Binding-site contacts:
Ligand atom C2 contacts residue TRP285 of chain 1.QA at 3.5 Å (hydrophobic).
Ligand atom O5 contacts residue TRP285 of chain 1.QA at 3.1 Å (h-bond).
Ligand atom C1 contacts residue TRP285 of chain 1.QA at 3.5 Å (hydrophobic).
Ligand atom O1 contacts residue TRP285 of chain 1.QA at 3.1 Å.
Ligand atom O2 contacts residue ASN252 of chain 1.SA at 3.1 Å (h-bond).
Ligand atom C5 contacts residue TRP285 of chain 1.QA at 3.7 Å (hydrophobic).
Ligand atom O1 contacts residue VAL255 of chain 1.SA at 4.0 Å.
Ligand atom C2 contacts residue ASN252 of chain 1.SA at 4.4 Å.
Ligand atom C4 contacts residue TRP285 of chain 1.QA at 4.0 Å (hydrophobic).
Ligand atom O2 contacts residue TRP285 of chain 1.QA at 4.3 Å.
Ligand atom O2 contacts residue VAL255 of chain 1.SA at 3.9 Å.
Ligand atom C3 contacts residue TRP285 of chain 1.QA at 4.0 Å (hydrophobic).
Ligand atom O4 contacts residue TRP285 of chain 1.QA at 3.2 Å.
Ligand atom O3 contacts residue TRP285 of chain 1.QA at 3.9 Å.
Ligand atom O6 contacts residue TRP285 of chain 1.QA at 3.2 Å (h-bond).
Ligand atom O1 contacts residue ASN252 of chain 1.SA at 4.2 Å.
Ligand atom O1 contacts residue ALA254 of chain 1.SA at 4.3 Å.
Ligand atom C6 contacts residue TRP285 of chain 1.QA at 3.4 Å (hydrophobic).

Sequence of chain 1.SA:
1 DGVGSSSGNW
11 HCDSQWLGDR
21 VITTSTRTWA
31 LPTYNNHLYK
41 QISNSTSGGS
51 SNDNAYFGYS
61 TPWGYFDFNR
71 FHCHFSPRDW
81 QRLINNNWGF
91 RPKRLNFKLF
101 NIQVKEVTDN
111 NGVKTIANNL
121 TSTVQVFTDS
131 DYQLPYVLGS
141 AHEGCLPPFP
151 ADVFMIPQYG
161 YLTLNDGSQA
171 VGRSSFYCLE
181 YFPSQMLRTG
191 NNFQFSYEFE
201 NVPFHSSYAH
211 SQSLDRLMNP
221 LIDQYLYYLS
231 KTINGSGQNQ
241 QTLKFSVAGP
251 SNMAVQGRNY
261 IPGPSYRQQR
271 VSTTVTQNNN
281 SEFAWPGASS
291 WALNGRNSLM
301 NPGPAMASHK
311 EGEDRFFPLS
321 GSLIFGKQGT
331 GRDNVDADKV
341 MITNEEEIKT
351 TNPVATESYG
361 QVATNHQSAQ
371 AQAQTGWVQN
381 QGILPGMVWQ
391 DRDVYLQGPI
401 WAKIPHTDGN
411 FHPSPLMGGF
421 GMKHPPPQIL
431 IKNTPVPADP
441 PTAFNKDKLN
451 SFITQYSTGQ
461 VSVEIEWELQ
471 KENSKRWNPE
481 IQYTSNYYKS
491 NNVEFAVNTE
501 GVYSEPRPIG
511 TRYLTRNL

The protein below binds the small molecule below.
Small molecule (SMILES): OC[C@H]1O[C@@H](O)[C@H](O)[C@@H](O)[C@H]1O

Sequence of chain 1.QA:
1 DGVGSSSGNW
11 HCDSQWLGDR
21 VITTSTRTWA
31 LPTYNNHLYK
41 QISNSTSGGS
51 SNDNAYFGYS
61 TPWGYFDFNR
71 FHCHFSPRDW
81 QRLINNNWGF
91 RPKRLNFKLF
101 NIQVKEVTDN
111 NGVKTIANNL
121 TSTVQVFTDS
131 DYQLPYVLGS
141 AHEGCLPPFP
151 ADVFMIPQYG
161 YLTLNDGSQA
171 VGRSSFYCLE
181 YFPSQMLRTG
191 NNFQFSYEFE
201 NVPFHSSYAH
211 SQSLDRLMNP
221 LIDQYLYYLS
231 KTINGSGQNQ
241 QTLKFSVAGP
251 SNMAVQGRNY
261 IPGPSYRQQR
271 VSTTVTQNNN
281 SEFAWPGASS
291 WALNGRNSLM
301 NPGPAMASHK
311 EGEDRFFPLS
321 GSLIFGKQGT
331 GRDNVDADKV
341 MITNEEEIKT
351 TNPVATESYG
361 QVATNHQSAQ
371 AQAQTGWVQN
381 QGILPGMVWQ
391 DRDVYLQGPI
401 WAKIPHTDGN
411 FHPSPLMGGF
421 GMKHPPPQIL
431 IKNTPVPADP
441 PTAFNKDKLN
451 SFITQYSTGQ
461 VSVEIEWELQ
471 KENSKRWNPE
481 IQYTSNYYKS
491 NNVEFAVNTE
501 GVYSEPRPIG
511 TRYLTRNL